Sequence of chain 1.B:
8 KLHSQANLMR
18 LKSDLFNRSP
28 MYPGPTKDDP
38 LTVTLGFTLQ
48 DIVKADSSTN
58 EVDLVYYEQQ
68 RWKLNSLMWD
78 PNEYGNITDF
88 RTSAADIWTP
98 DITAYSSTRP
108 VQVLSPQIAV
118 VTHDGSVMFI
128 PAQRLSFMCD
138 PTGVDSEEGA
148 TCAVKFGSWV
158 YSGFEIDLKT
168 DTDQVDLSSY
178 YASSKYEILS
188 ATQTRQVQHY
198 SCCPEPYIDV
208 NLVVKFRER

Binding-site contacts:
Ligand atom C11 contacts residue TYR102 of chain 1.A at 4.1 Å (hydrophobic).
Ligand atom C13 contacts residue TYR197 of chain 1.A at 4.3 Å (hydrophobic).
Ligand atom C7 contacts residue TYR64 of chain 1.B at 3.7 Å (hydrophobic).
Ligand atom O14 contacts residue TYR197 of chain 1.A at 4.4 Å.
Ligand atom C1 contacts residue TRP156 of chain 1.A at 3.7 Å (hydrophobic).
Ligand atom C16 contacts residue TYR197 of chain 1.A at 3.5 Å (hydrophobic).
Ligand atom C5 contacts residue TRP156 of chain 1.A at 3.3 Å (hydrophobic).
Ligand atom C11 contacts residue TYR64 of chain 1.B at 3.5 Å (hydrophobic).
Ligand atom C15 contacts residue TYR204 of chain 1.A at 3.8 Å (hydrophobic).
Ligand atom O17 contacts residue TYR197 of chain 1.A at 3.8 Å.
Ligand atom C8 contacts residue TRP156 of chain 1.A at 4.2 Å (hydrophobic).
Ligand atom C9 contacts residue TRP156 of chain 1.A at 3.8 Å (hydrophobic).
Ligand atom C6 contacts residue TRP156 of chain 1.A at 3.9 Å (hydrophobic).
Ligand atom C13 contacts residue CYS199 of chain 1.A at 4.2 Å (hydrophobic).
Ligand atom C12 contacts residue TYR64 of chain 1.B at 3.4 Å (hydrophobic).
Ligand atom O14 contacts residue CYS199 of chain 1.A at 3.0 Å (h-bond).
Ligand atom C15 contacts residue TYR197 of chain 1.A at 4.0 Å (hydrophobic).
Ligand atom C16 contacts residue TYR204 of chain 1.A at 3.4 Å (hydrophobic).
Ligand atom C12 contacts residue TYR197 of chain 1.A at 3.6 Å (hydrophobic).
Ligand atom C9 contacts residue TYR102 of chain 1.A at 3.7 Å (hydrophobic).
Ligand atom C1 contacts residue SER155 of chain 1.A at 3.5 Å.
Ligand atom C11 contacts residue TYR197 of chain 1.A at 3.7 Å (hydrophobic).
Ligand atom C1 contacts residue TYR102 of chain 1.A at 3.4 Å (hydrophobic).
Ligand atom C16 contacts residue TYR102 of chain 1.A at 3.9 Å (hydrophobic).
Ligand atom C15 contacts residue CYS200 of chain 1.A at 4.0 Å (hydrophobic).
Ligand atom C12 contacts residue CYS199 of chain 1.A at 4.4 Å (hydrophobic).
Ligand atom C2 contacts residue TRP156 of chain 1.A at 3.6 Å (hydrophobic).
Ligand atom C11 contacts residue SER176 of chain 1.B at 4.3 Å.
Ligand atom O14 contacts residue CYS200 of chain 1.A at 4.2 Å.
Ligand atom O17 contacts residue TYR102 of chain 1.A at 3.6 Å.
Ligand atom N3 contacts residue TRP156 of chain 1.A at 2.6 Å (h-bond).
Ligand atom C6 contacts residue ILE127 of chain 1.B at 4.0 Å (hydrophobic).
Ligand atom C10 contacts residue TYR64 of chain 1.B at 3.9 Å (hydrophobic).
Ligand atom C15 contacts residue CYS199 of chain 1.A at 3.3 Å (hydrophobic).
Ligand atom C5 contacts residue ILE127 of chain 1.B at 4.4 Å (hydrophobic).
Ligand atom C10 contacts residue TYR102 of chain 1.A at 3.7 Å (hydrophobic).
Ligand atom C6 contacts residue CYS199 of chain 1.A at 4.2 Å (hydrophobic).
Ligand atom C6 contacts residue TYR64 of chain 1.B at 3.9 Å (hydrophobic).
Ligand atom C7 contacts residue TRP156 of chain 1.A at 3.7 Å (hydrophobic).

A small-molecule ligand and the protein it binds are described below.
Small molecule (SMILES): CC1=NCCC[C@]12CCCCC21OCCO1

Sequence of chain 1.A:
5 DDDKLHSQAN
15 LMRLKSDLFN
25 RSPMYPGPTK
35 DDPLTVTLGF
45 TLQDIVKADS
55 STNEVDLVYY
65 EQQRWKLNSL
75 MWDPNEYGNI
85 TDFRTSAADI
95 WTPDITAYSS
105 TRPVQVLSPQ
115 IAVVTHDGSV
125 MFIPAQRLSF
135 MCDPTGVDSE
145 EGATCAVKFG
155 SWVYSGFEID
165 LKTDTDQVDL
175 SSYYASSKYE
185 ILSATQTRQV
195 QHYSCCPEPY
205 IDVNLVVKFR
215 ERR